A protein and the small-molecule ligand that binds it are described below.
Small molecule (SMILES): CC[C@H](C)[C@H](N)C(=O)N[C@H](C(=O)N[C@@H](CO)C(=O)NCC(=O)N[C@H](C(=O)NCC(=O)N[C@H](C(=O)N[C@@H](CC(C)C)C(=O)N1CCC[C@H]1C(=O)N[C@H](C(=O)O)C(C)C)C(C)C)[C@@H](C)CC)[C@@H](C)O

Binding-site contacts:
Ligand atom N contacts residue TYR7 of chain 1.D at 3.4 Å (h-bond).
Ligand atom CA contacts residue THR143 of chain 1.D at 3.6 Å.
Ligand atom N contacts residue TYR7 of chain 1.D at 2.8 Å (h-bond).
Ligand atom N contacts residue LYS66 of chain 1.D at 3.3 Å.
Ligand atom C contacts residue ASP77 of chain 1.D at 3.4 Å.
Ligand atom OG contacts residue TYR159 of chain 1.D at 3.2 Å.
Ligand atom OXT contacts residue TYR84 of chain 1.D at 3.1 Å (h-bond).
Ligand atom CB contacts residue TYR99 of chain 1.D at 3.3 Å (hydrophobic).
Ligand atom CB contacts residue ASP77 of chain 1.D at 3.3 Å.
Ligand atom N contacts residue ASP77 of chain 1.D at 2.9 Å (salt-bridge).
Ligand atom CG2 contacts residue GLU63 of chain 1.D at 3.0 Å.
Ligand atom N contacts residue TYR99 of chain 1.D at 3.0 Å (h-bond).
Ligand atom O contacts residue TRP147 of chain 1.D at 3.4 Å.
Ligand atom C contacts residue THR143 of chain 1.D at 3.6 Å.
Ligand atom N contacts residue TYR171 of chain 1.D at 2.9 Å (h-bond).
Ligand atom C contacts residue TYR7 of chain 1.D at 3.4 Å (hydrophobic).
Ligand atom CG1 contacts residue TYR116 of chain 1.D at 3.6 Å (hydrophobic).
Ligand atom O contacts residue TRP147 of chain 1.D at 3.4 Å (h-bond).
Ligand atom CD1 contacts residue GLU63 of chain 1.D at 3.1 Å.
Ligand atom CA contacts residue LYS66 of chain 1.D at 3.4 Å.
Ligand atom CA contacts residue ARG97 of chain 1.D at 3.5 Å.
Ligand atom O contacts residue HIS70 of chain 1.D at 3.2 Å.
Ligand atom CB contacts residue GLU63 of chain 1.D at 3.6 Å.
Ligand atom OXT contacts residue THR143 of chain 1.D at 2.6 Å (h-bond).
Ligand atom CD1 contacts residue GLN155 of chain 1.D at 3.5 Å.
Ligand atom O contacts residue LYS66 of chain 1.D at 2.9 Å (salt-bridge).
Ligand atom N contacts residue GLU63 of chain 1.D at 3.2 Å (salt-bridge).
Ligand atom O contacts residue ARG97 of chain 1.D at 3.3 Å (salt-bridge).
Ligand atom CA contacts residue ASP77 of chain 1.D at 3.0 Å.
Ligand atom N contacts residue GLN155 of chain 1.D at 3.5 Å (h-bond).
Ligand atom CG1 contacts residue GLN155 of chain 1.D at 3.4 Å.
Ligand atom CD1 contacts residue LYS66 of chain 1.D at 3.2 Å.
Ligand atom O contacts residue TYR7 of chain 1.D at 3.6 Å.
Ligand atom O contacts residue TYR159 of chain 1.D at 2.3 Å (h-bond).
Ligand atom OG1 contacts residue HIS70 of chain 1.D at 3.1 Å.
Ligand atom OG1 contacts residue TYR99 of chain 1.D at 3.0 Å (h-bond).
Ligand atom CG1 contacts residue TRP167 of chain 1.D at 3.5 Å (hydrophobic).
Ligand atom CA contacts residue TYR7 of chain 1.D at 3.5 Å (hydrophobic).
Ligand atom CG1 contacts residue HIS70 of chain 1.D at 3.5 Å.
Ligand atom C contacts residue TYR159 of chain 1.D at 3.5 Å (hydrophobic).

Sequence of chain 1.D:
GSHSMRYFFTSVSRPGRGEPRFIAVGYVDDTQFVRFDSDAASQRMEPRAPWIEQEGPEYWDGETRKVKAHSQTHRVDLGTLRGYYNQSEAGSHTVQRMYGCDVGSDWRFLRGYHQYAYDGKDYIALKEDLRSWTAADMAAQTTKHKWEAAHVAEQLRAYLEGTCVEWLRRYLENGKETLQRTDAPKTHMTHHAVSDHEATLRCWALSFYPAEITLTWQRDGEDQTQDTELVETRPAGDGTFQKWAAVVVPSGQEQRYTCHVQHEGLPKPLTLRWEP